Sequence of chain 1.C:
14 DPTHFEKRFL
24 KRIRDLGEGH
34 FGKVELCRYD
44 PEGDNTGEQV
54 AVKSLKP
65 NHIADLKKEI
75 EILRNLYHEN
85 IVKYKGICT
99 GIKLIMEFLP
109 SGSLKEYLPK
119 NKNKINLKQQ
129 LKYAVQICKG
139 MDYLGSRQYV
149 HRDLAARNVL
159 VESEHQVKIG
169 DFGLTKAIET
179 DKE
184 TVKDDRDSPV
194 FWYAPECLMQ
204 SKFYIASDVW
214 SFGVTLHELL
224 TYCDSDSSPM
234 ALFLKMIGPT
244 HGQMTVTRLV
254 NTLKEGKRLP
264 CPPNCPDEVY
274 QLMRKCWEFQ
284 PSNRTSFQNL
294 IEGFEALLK

This small molecule binds to this protein.
Small molecule (SMILES): Cc1nc2cnc3[nH]ccc3c2n1C1CCNCC1

Binding-site contacts:
Ligand atom C7 contacts residue ALA54 of chain 1.C at 3.8 Å (hydrophobic).
Ligand atom C17 contacts residue GLY168 of chain 1.C at 3.7 Å.
Ligand atom C1 contacts residue GLU114 of chain 1.C at 3.4 Å.
Ligand atom N3 contacts residue GLY110 of chain 1.C at 3.6 Å.
Ligand atom C13 contacts residue ASN156 of chain 1.C at 3.4 Å.
Ligand atom C18 contacts residue MET104 of chain 1.C at 3.7 Å (hydrophobic).
Ligand atom N3 contacts residue LEU158 of chain 1.C at 4.0 Å.
Ligand atom C2 contacts residue LEU29 of chain 1.C at 3.8 Å (hydrophobic).
Ligand atom C12 contacts residue LEU158 of chain 1.C at 3.8 Å (hydrophobic).
Ligand atom N19 contacts residue LEU158 of chain 1.C at 3.6 Å.
Ligand atom C16 contacts residue VAL37 of chain 1.C at 3.7 Å (hydrophobic).
Ligand atom C13 contacts residue ARG155 of chain 1.C at 3.4 Å.
Ligand atom N19 contacts residue ALA54 of chain 1.C at 3.3 Å.
Ligand atom C1 contacts residue LEU29 of chain 1.C at 3.0 Å (hydrophobic).
Ligand atom C4 contacts residue LEU158 of chain 1.C at 3.5 Å (hydrophobic).
Ligand atom C18 contacts residue ALA54 of chain 1.C at 3.8 Å (hydrophobic).
Ligand atom N14 contacts residue ASN156 of chain 1.C at 4.0 Å.
Ligand atom C8 contacts residue LEU158 of chain 1.C at 3.6 Å (hydrophobic).
Ligand atom C15 contacts residue VAL37 of chain 1.C at 3.5 Å (hydrophobic).
Ligand atom C2 contacts residue EDO1 of chain 1.N at 3.6 Å.
Ligand atom N6 contacts residue LEU107 of chain 1.C at 3.2 Å (h-bond).
Ligand atom C7 contacts residue GLU105 of chain 1.C at 3.9 Å.
Ligand atom C18 contacts residue LEU158 of chain 1.C at 3.8 Å (hydrophobic).
Ligand atom C12 contacts residue ARG155 of chain 1.C at 3.7 Å.
Ligand atom C4 contacts residue EDO1 of chain 1.N at 4.0 Å.
Ligand atom C5 contacts residue PHE106 of chain 1.C at 3.6 Å (hydrophobic).
Ligand atom N19 contacts residue GLU105 of chain 1.C at 3.0 Å (salt-bridge).
Ligand atom C9 contacts residue LEU158 of chain 1.C at 3.3 Å (hydrophobic).
Ligand atom N10 contacts residue LEU158 of chain 1.C at 3.7 Å.
Ligand atom N14 contacts residue ASP169 of chain 1.C at 3.7 Å.
Ligand atom C17 contacts residue LEU158 of chain 1.C at 3.9 Å (hydrophobic).
Ligand atom C5 contacts residue LEU107 of chain 1.C at 3.3 Å (hydrophobic).
Ligand atom C18 contacts residue GLY168 of chain 1.C at 3.9 Å.
Ligand atom C5 contacts residue LEU158 of chain 1.C at 4.0 Å (hydrophobic).
Ligand atom N3 contacts residue EDO1 of chain 1.N at 2.9 Å (h-bond).
Ligand atom C18 contacts residue GLU105 of chain 1.C at 4.0 Å.
Ligand atom N6 contacts residue PHE106 of chain 1.C at 3.5 Å.
Ligand atom C7 contacts residue LEU158 of chain 1.C at 3.6 Å (hydrophobic).
Ligand atom C1 contacts residue EDO1 of chain 1.N at 3.5 Å.
Ligand atom C16 contacts residue LEU29 of chain 1.C at 4.0 Å (hydrophobic).